The protein below binds the small molecule below.
Small molecule (SMILES): Nc1nc2c(ncn2[C@@H]2O[C@H](CO[P](=O)(O)O[P](=O)(O)OP(O)(O)=S)[C@@H](O)[C@H]2O)c(=O)[nH]1

Binding-site contacts:
Ligand atom O2A contacts residue THR23 of chain 1.A at 3.2 Å (h-bond).
Ligand atom O1B contacts residue LYS22 of chain 1.A at 3.6 Å (salt-bridge).
Ligand atom C2 contacts residue ASP124 of chain 1.A at 3.6 Å.
Ligand atom PB contacts residue MG1 of chain 1.D at 3.2 Å.
Ligand atom O1A contacts residue EDO1 of chain 1.E at 2.7 Å (h-bond).
Ligand atom O3A contacts residue ALA19 of chain 1.A at 3.6 Å.
Ligand atom O2G contacts residue THR41 of chain 1.A at 2.8 Å (h-bond).
Ligand atom O2B contacts residue LYS22 of chain 1.A at 2.8 Å (salt-bridge).
Ligand atom O4' contacts residue LYS122 of chain 1.A at 3.0 Å (salt-bridge).
Ligand atom N1 contacts residue ASP124 of chain 1.A at 2.8 Å (salt-bridge).
Ligand atom C2 contacts residue LYS166 of chain 1.A at 3.4 Å.
Ligand atom O2A contacts residue GLY21 of chain 1.A at 3.1 Å.
Ligand atom O3B contacts residue MG1 of chain 1.D at 3.4 Å.
Ligand atom PB contacts residue LYS22 of chain 1.A at 3.6 Å.
Ligand atom O6 contacts residue SER164 of chain 1.A at 3.5 Å (h-bond).
Ligand atom O2B contacts residue CYS20 of chain 1.A at 3.2 Å (h-bond).
Ligand atom S1G contacts residue TYR38 of chain 1.A at 3.2 Å (h-bond).
Ligand atom N2 contacts residue LYS166 of chain 1.A at 3.5 Å.
Ligand atom C5' contacts residue ALA19 of chain 1.A at 3.6 Å (hydrophobic).
Ligand atom O3B contacts residue ALA19 of chain 1.A at 3.0 Å (h-bond).
Ligand atom O1B contacts residue MG1 of chain 1.D at 2.1 Å.
Ligand atom O2G contacts residue MG1 of chain 1.D at 2.0 Å.
Ligand atom O3G contacts residue GLY66 of chain 1.A at 2.8 Å (h-bond).
Ligand atom O2' contacts residue PHE34 of chain 1.A at 3.4 Å.
Ligand atom O3G contacts residue LYS22 of chain 1.A at 2.7 Å (salt-bridge).
Ligand atom O6 contacts residue LYS166 of chain 1.A at 3.1 Å (salt-bridge).
Ligand atom N1 contacts residue LYS166 of chain 1.A at 3.5 Å.
Ligand atom O2B contacts residue GLY21 of chain 1.A at 3.0 Å (h-bond).
Ligand atom O6 contacts residue ALA165 of chain 1.A at 3.1 Å (h-bond).
Ligand atom N2 contacts residue ASP124 of chain 1.A at 2.9 Å (salt-bridge).
Ligand atom C8 contacts residue CYS24 of chain 1.A at 3.5 Å (hydrophobic).
Ligand atom O6 contacts residue ASP124 of chain 1.A at 3.5 Å (salt-bridge).
Ligand atom PG contacts residue MG1 of chain 1.D at 3.3 Å.
Ligand atom O3A contacts residue GLY21 of chain 1.A at 3.3 Å (h-bond).
Ligand atom N3 contacts residue LYS166 of chain 1.A at 3.6 Å.
Ligand atom O2A contacts residue LYS22 of chain 1.A at 3.4 Å (salt-bridge).
Ligand atom O2A contacts residue CYS24 of chain 1.A at 2.9 Å (h-bond).
Ligand atom O1A contacts residue TYR38 of chain 1.A at 3.3 Å.
Ligand atom O1B contacts residue THR23 of chain 1.A at 2.9 Å (h-bond).
Ligand atom C6 contacts residue ASP124 of chain 1.A at 3.6 Å.

Sequence of chain 1.A:
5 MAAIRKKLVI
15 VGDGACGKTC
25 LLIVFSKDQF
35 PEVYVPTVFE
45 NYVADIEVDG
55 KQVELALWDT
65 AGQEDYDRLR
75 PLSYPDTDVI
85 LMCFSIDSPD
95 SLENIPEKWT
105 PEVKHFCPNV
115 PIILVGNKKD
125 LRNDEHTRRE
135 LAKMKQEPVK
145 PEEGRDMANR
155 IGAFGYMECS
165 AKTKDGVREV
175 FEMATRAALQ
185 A